Sequence of chain 1.A:
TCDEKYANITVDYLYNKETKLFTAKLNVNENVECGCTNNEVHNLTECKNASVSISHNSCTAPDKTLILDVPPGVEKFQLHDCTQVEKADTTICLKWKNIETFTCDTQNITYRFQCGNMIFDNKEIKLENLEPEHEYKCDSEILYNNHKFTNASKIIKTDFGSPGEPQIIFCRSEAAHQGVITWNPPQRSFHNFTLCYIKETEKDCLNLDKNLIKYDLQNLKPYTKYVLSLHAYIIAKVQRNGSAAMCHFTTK

Binding-site contacts:
Ligand atom C3 contacts residue ASN159 of chain 1.A at 3.8 Å.
Ligand atom C5 contacts residue LYS156 of chain 1.A at 3.5 Å.
Ligand atom O5 contacts residue ASN159 of chain 1.A at 2.3 Å (h-bond).
Ligand atom O7 contacts residue ASN159 of chain 1.A at 3.9 Å.
Ligand atom C8 contacts residue ASN159 of chain 1.A at 3.4 Å.
Ligand atom C1 contacts residue ASN159 of chain 1.A at 1.4 Å.
Ligand atom C6 contacts residue LYS156 of chain 1.A at 3.9 Å.
Ligand atom C7 contacts residue ASN159 of chain 1.A at 3.0 Å.
Ligand atom O5 contacts residue LYS156 of chain 1.A at 2.9 Å (salt-bridge).
Ligand atom C1 contacts residue LYS156 of chain 1.A at 3.3 Å.
Ligand atom C4 contacts residue ASN159 of chain 1.A at 4.2 Å.
Ligand atom C2 contacts residue ASN159 of chain 1.A at 2.5 Å.
Ligand atom C5 contacts residue ASN159 of chain 1.A at 3.6 Å.
Ligand atom N2 contacts residue ASN159 of chain 1.A at 2.4 Å (h-bond).

A small-molecule ligand and the protein it binds are described below.
Small molecule (SMILES): CC(=O)N[C@@H]1[C@@H](O)[C@H](O)[C@@H](CO)O[C@H]1O